Sequence of chain 1.A:
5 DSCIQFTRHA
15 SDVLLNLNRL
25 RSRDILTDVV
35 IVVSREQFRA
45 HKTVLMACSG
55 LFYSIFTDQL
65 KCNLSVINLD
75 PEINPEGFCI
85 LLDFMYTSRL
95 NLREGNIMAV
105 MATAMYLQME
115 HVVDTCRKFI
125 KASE

Binding-site contacts:
Ligand atom N contacts residue EDO1 of chain 1.F at 2.9 Å (h-bond).
Ligand atom CD contacts residue TYR57 of chain 2.A at 3.8 Å (hydrophobic).
Ligand atom O contacts residue ASN20 of chain 1.A at 2.8 Å (h-bond).
Ligand atom CG1 contacts residue TYR57 of chain 2.A at 3.8 Å (hydrophobic).
Ligand atom CZ2 contacts residue GLY54 of chain 2.A at 3.8 Å.
Ligand atom CD1 contacts residue TYR57 of chain 2.A at 3.6 Å (hydrophobic).
Ligand atom CD1 contacts residue MET50 of chain 2.A at 3.7 Å (hydrophobic).
Ligand atom CD1 contacts residue ASN20 of chain 1.A at 3.7 Å.
Ligand atom CD1 contacts residue ALA51 of chain 2.A at 3.4 Å (hydrophobic).
Ligand atom C contacts residue ASN20 of chain 1.A at 3.7 Å.
Ligand atom CG1 contacts residue ASN20 of chain 1.A at 3.6 Å.
Ligand atom CG1 contacts residue ARG23 of chain 1.A at 3.3 Å.
Ligand atom NE1 contacts residue SER53 of chain 2.A at 3.9 Å.
Ligand atom CB contacts residue CYS52 of chain 2.A at 3.7 Å (hydrophobic).
Ligand atom CB contacts residue ASN20 of chain 1.A at 3.5 Å.
Ligand atom C contacts residue ARG23 of chain 1.A at 3.7 Å.
Ligand atom CA contacts residue EDO1 of chain 1.F at 3.3 Å.
Ligand atom NE1 contacts residue MET50 of chain 2.A at 3.0 Å (h-bond).
Ligand atom CG1 contacts residue MET50 of chain 2.A at 3.7 Å (hydrophobic).
Ligand atom CD1 contacts residue ASN20 of chain 1.A at 3.6 Å.
Ligand atom CD1 contacts residue CYS52 of chain 2.A at 3.5 Å (hydrophobic).
Ligand atom CD1 contacts residue MET50 of chain 2.A at 3.4 Å (hydrophobic).
Ligand atom O contacts residue ARG23 of chain 1.A at 2.5 Å (salt-bridge).
Ligand atom C contacts residue EDO1 of chain 1.F at 3.5 Å.
Ligand atom CD1 contacts residue LEU24 of chain 1.A at 3.8 Å (hydrophobic).
Ligand atom CA contacts residue ASN20 of chain 1.A at 3.8 Å.
Ligand atom CG2 contacts residue TYR57 of chain 2.A at 3.4 Å (hydrophobic).
Ligand atom N contacts residue ARG23 of chain 1.A at 3.7 Å.
Ligand atom O contacts residue EDO1 of chain 1.F at 3.4 Å.
Ligand atom O contacts residue ARG27 of chain 1.A at 2.5 Å (salt-bridge).
Ligand atom CB contacts residue ARG27 of chain 1.A at 3.5 Å.
Ligand atom CA contacts residue ASN20 of chain 1.A at 3.5 Å.
Ligand atom CG contacts residue TYR57 of chain 2.A at 3.9 Å (hydrophobic).
Ligand atom N contacts residue ASN20 of chain 1.A at 2.8 Å (h-bond).
Ligand atom C contacts residue ARG27 of chain 1.A at 3.4 Å.
Ligand atom CD1 contacts residue SER53 of chain 2.A at 3.7 Å.
Ligand atom CH2 contacts residue GLY54 of chain 2.A at 3.9 Å.
Ligand atom CA contacts residue HIS115 of chain 2.A at 3.5 Å.
Ligand atom C contacts residue ASN20 of chain 1.A at 3.6 Å.
Ligand atom CZ2 contacts residue TYR57 of chain 2.A at 3.7 Å (hydrophobic).

Sequence of chain 2.A:
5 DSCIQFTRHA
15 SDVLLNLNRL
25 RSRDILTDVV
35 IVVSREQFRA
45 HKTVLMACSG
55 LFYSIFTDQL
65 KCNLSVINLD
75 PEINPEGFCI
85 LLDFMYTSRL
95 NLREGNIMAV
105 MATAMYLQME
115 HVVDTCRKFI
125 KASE

The small molecule below binds the protein below.
Small molecule (SMILES): CC[C@H](C)[C@H](NC(=O)[C@@H](NC(=O)[C@H](CC1=CN=C2C=CC=CC12)NC(C)=O)C(C)C)C(=O)N1CCC[C@H]1C(N)=O